Sequence of chain 30.H:
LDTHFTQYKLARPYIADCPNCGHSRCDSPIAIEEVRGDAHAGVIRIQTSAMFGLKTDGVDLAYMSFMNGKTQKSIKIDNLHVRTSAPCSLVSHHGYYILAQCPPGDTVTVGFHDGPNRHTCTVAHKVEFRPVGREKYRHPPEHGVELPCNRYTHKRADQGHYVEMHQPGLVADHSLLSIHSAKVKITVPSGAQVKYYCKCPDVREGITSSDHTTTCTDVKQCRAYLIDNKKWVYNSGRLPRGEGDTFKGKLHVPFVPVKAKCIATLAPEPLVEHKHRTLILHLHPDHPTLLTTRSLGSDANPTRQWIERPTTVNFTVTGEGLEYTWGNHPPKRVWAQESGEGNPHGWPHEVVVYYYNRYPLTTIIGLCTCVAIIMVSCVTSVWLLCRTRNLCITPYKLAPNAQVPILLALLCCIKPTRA

Binding-site contacts:
Ligand atom O6B contacts residue HIS94 of chain 30.H at 4.0 Å.
Ligand atom O6B contacts residue LYS156 of chain 30.H at 3.3 Å.
Ligand atom O5B contacts residue LYS156 of chain 30.H at 3.3 Å.
Ligand atom C3 contacts residue ALA158 of chain 30.H at 4.0 Å (hydrophobic).
Ligand atom OAH contacts residue ARG157 of chain 30.H at 3.1 Å (salt-bridge).
Ligand atom OBI contacts residue LYS156 of chain 30.H at 4.0 Å.
Ligand atom OAF contacts residue THR4 of chain 30.H at 2.9 Å (h-bond).
Ligand atom O6B contacts residue ARG157 of chain 30.H at 3.3 Å (salt-bridge).
Ligand atom OAF contacts residue ARG157 of chain 30.H at 2.8 Å (salt-bridge).
Ligand atom C6 contacts residue SER93 of chain 30.H at 4.0 Å.
Ligand atom O6B contacts residue HIS155 of chain 30.H at 3.3 Å (h-bond).
Ligand atom OAF contacts residue ALA158 of chain 30.H at 3.3 Å.
Ligand atom O6A contacts residue HIS94 of chain 30.H at 3.2 Å (h-bond).
Ligand atom SAG contacts residue THR4 of chain 30.H at 3.9 Å.
Ligand atom C2 contacts residue ALA158 of chain 30.H at 3.7 Å (hydrophobic).
Ligand atom C5 contacts residue HIS155 of chain 30.H at 4.0 Å.
Ligand atom O6A contacts residue LEU62 of chain 30.H at 3.4 Å.
Ligand atom O3 contacts residue ARG157 of chain 30.H at 3.3 Å (salt-bridge).
Ligand atom SAG contacts residue ARG157 of chain 30.H at 3.6 Å (salt-bridge).
Ligand atom O5 contacts residue LYS156 of chain 30.H at 3.4 Å.
Ligand atom C3 contacts residue LYS156 of chain 30.H at 4.0 Å.
Ligand atom C6 contacts residue HIS94 of chain 30.H at 3.9 Å.
Ligand atom O5 contacts residue HIS155 of chain 30.H at 3.6 Å.
Ligand atom O3 contacts residue ALA158 of chain 30.H at 3.0 Å (h-bond).
Ligand atom C6 contacts residue LEU62 of chain 30.H at 3.5 Å (hydrophobic).
Ligand atom O4 contacts residue HIS155 of chain 30.H at 3.5 Å (h-bond).
Ligand atom C5 contacts residue LEU62 of chain 30.H at 3.8 Å (hydrophobic).
Ligand atom O4 contacts residue LYS156 of chain 30.H at 3.5 Å.
Ligand atom C6 contacts residue HIS155 of chain 30.H at 3.4 Å.
Ligand atom OAH contacts residue THR4 of chain 30.H at 3.7 Å.
Ligand atom C3 contacts residue ARG157 of chain 30.H at 3.7 Å.
Ligand atom C4 contacts residue LYS156 of chain 30.H at 4.0 Å.
Ligand atom O6A contacts residue HIS155 of chain 30.H at 3.8 Å.
Ligand atom O5 contacts residue ARG157 of chain 30.H at 3.8 Å.
Ligand atom O3 contacts residue LYS156 of chain 30.H at 3.0 Å.
Ligand atom O6B contacts residue LEU62 of chain 30.H at 4.0 Å.
Ligand atom OAH contacts residue LEU2 of chain 30.H at 2.8 Å (h-bond).
Ligand atom OAH contacts residue ASP3 of chain 30.H at 4.0 Å.
Ligand atom O4 contacts residue SER93 of chain 30.H at 3.0 Å (h-bond).
Ligand atom O6A contacts residue SER93 of chain 30.H at 3.2 Å.

A small-molecule ligand and the protein it binds are described below.
Small molecule (SMILES): O=C(O)[C@@H]1O[C@H](O[C@H]2[C@@H](OS(=O)(=O)O)O[C@@H](O)[C@H](NS(=O)(=O)O)[C@H]2O)[C@@H](OS(=O)(=O)O)[C@H](O)[C@@H]1O